Binding-site contacts:
Ligand atom C17 contacts residue ALA163 of chain 3.A at 3.8 Å (hydrophobic).
Ligand atom C19 contacts residue ALA361 of chain 2.A at 4.1 Å (hydrophobic).
Ligand atom C11 contacts residue MET308 of chain 3.A at 3.9 Å (hydrophobic).
Ligand atom C19 contacts residue PRO64 of chain 2.A at 4.0 Å (hydrophobic).
Ligand atom C8 contacts residue THR221 of chain 3.A at 3.5 Å.
Ligand atom C14 contacts residue GLU336 of chain 3.A at 3.6 Å.
Ligand atom O1 contacts residue ALA163 of chain 3.A at 4.0 Å.
Ligand atom O2 contacts residue VAL63 of chain 2.A at 3.8 Å.
Ligand atom C18 contacts residue TYR365 of chain 2.A at 3.7 Å (hydrophobic).
Ligand atom C20 contacts residue PRO64 of chain 2.A at 3.7 Å (hydrophobic).
Ligand atom C11 contacts residue GLY303 of chain 3.A at 4.0 Å.
Ligand atom N2 contacts residue GLU336 of chain 3.A at 3.1 Å (salt-bridge).
Ligand atom C6 contacts residue IMP1 of chain 3.B at 4.0 Å.
Ligand atom CL1 contacts residue GLY364 of chain 2.A at 3.6 Å.
Ligand atom C7 contacts residue ALA163 of chain 3.A at 3.9 Å (hydrophobic).
Ligand atom C8 contacts residue IMP1 of chain 3.B at 3.4 Å.
Ligand atom C27 contacts residue ASN167 of chain 3.A at 3.7 Å.
Ligand atom CL1 contacts residue HIS164 of chain 3.A at 3.9 Å.
Ligand atom C4 contacts residue MET302 of chain 3.A at 3.7 Å (hydrophobic).
Ligand atom C4 contacts residue GLY303 of chain 3.A at 3.6 Å.
Ligand atom CL1 contacts residue VAL62 of chain 2.A at 3.5 Å.
Ligand atom C12 contacts residue MET308 of chain 3.A at 3.6 Å (hydrophobic).
Ligand atom C7 contacts residue IMP1 of chain 3.B at 3.5 Å.
Ligand atom C8 contacts residue GLU336 of chain 3.A at 3.5 Å.
Ligand atom C18 contacts residue GLU336 of chain 3.A at 4.0 Å.
Ligand atom C21 contacts residue PRO64 of chain 2.A at 3.8 Å (hydrophobic).
Ligand atom C11 contacts residue VAL334 of chain 3.A at 3.6 Å (hydrophobic).
Ligand atom C2 contacts residue GLY303 of chain 3.A at 3.9 Å.
Ligand atom O2 contacts residue PRO64 of chain 2.A at 3.7 Å.
Ligand atom C8 contacts residue ALA163 of chain 3.A at 3.6 Å (hydrophobic).
Ligand atom C8 contacts residue TYR365 of chain 2.A at 3.6 Å (hydrophobic).
Ligand atom C9 contacts residue IMP1 of chain 3.B at 3.5 Å.
Ligand atom C26 contacts residue HIS164 of chain 3.A at 3.5 Å.
Ligand atom N2 contacts residue ALA163 of chain 3.A at 3.8 Å.
Ligand atom C3 contacts residue GLY303 of chain 3.A at 3.6 Å.
Ligand atom C11 contacts residue GLU336 of chain 3.A at 3.8 Å.
Ligand atom C5 contacts residue GLY303 of chain 3.A at 4.0 Å.
Ligand atom N1 contacts residue GLU336 of chain 3.A at 3.2 Å (salt-bridge).
Ligand atom CL1 contacts residue ASN167 of chain 3.A at 3.8 Å.
Ligand atom C17 contacts residue GLU336 of chain 3.A at 4.0 Å.

Sequence of chain 2.A:
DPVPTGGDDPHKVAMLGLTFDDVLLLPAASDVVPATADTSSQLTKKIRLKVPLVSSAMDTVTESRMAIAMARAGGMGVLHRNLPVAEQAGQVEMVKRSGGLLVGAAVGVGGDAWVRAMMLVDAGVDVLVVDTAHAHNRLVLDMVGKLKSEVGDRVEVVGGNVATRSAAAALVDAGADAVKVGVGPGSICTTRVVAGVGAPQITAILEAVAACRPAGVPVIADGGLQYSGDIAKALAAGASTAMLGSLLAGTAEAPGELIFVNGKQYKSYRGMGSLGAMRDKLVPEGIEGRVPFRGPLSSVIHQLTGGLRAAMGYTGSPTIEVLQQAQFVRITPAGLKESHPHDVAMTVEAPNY

Sequence of chain 3.A:
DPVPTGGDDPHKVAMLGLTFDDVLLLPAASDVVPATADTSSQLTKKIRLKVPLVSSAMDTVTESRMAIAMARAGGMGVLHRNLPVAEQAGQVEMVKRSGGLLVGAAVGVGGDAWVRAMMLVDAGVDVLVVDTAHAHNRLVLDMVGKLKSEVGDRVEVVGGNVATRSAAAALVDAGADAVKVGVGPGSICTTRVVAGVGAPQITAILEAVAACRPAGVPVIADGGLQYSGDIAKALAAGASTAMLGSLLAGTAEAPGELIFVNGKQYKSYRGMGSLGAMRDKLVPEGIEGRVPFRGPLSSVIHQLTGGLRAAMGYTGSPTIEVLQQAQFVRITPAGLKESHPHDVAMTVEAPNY

This protein binds this small molecule.
Small molecule (SMILES): C=C(C)c1cccc(C(C)(C)NC(=O)Nc2ccc(Cl)c(C(=O)N(C)C)c2)c1